This small molecule binds to this protein.
Small molecule (SMILES): CC(C)C[C@H](N)C(=O)O

Sequence of chain 2.A:
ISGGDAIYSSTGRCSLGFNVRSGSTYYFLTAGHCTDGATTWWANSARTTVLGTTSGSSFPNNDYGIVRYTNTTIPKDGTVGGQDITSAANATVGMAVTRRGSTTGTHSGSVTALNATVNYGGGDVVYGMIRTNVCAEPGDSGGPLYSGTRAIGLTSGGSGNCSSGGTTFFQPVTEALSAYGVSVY

Binding-site contacts:
Ligand atom OXT contacts residue SER141 of chain 2.A at 2.3 Å (h-bond).
Ligand atom N contacts residue GOL1 of chain 2.O at 2.4 Å (h-bond).
Ligand atom CD2 contacts residue THR155 of chain 2.A at 3.4 Å.
Ligand atom O contacts residue ASP140 of chain 2.A at 3.8 Å.
Ligand atom N contacts residue TYR1 of chain 2.I at 0.0 Å (h-bond).
Ligand atom CB contacts residue GLU137 of chain 2.A at 3.4 Å.
Ligand atom CG contacts residue SER141 of chain 2.A at 3.6 Å.
Ligand atom CD1 contacts residue ALA136 of chain 2.A at 4.1 Å (hydrophobic).
Ligand atom CA contacts residue GOL1 of chain 2.O at 3.6 Å.
Ligand atom CG contacts residue ALA136 of chain 2.A at 4.0 Å (hydrophobic).
Ligand atom CA contacts residue PRO138 of chain 2.A at 3.8 Å (hydrophobic).
Ligand atom CD1 contacts residue TYR1 of chain 2.I at 0.7 Å (hydrophobic).
Ligand atom O contacts residue TYR1 of chain 2.I at 0.0 Å (h-bond).
Ligand atom CA contacts residue TYR1 of chain 2.I at 0.1 Å (hydrophobic).
Ligand atom CD2 contacts residue GLY157 of chain 2.A at 3.3 Å.
Ligand atom CD2 contacts residue GOL1 of chain 2.O at 4.0 Å.
Ligand atom CG contacts residue GLY157 of chain 2.A at 4.0 Å.
Ligand atom N contacts residue SER156 of chain 2.A at 4.1 Å.
Ligand atom CG contacts residue TYR1 of chain 2.I at 1.0 Å (hydrophobic).
Ligand atom CD1 contacts residue GLY158 of chain 2.A at 3.8 Å.
Ligand atom CB contacts residue SER141 of chain 2.A at 3.1 Å.
Ligand atom CB contacts residue TYR1 of chain 2.I at 0.8 Å (hydrophobic).
Ligand atom OXT contacts residue HIS33 of chain 2.A at 2.7 Å (h-bond).
Ligand atom CG contacts residue GLU137 of chain 2.A at 3.9 Å.
Ligand atom OXT contacts residue GOL1 of chain 2.O at 4.2 Å.
Ligand atom C contacts residue TYR1 of chain 2.I at 0.0 Å (hydrophobic).
Ligand atom O contacts residue SER141 of chain 2.A at 2.5 Å (h-bond).
Ligand atom N contacts residue SER141 of chain 2.A at 3.0 Å (h-bond).
Ligand atom C contacts residue SER141 of chain 2.A at 1.6 Å.
Ligand atom C contacts residue HIS33 of chain 2.A at 3.7 Å.
Ligand atom CA contacts residue SER141 of chain 2.A at 2.4 Å.
Ligand atom OXT contacts residue TYR1 of chain 2.I at 0.0 Å (h-bond).
Ligand atom CD1 contacts residue GLY157 of chain 2.A at 3.7 Å.
Ligand atom CD2 contacts residue TYR1 of chain 2.I at 1.7 Å (hydrophobic).
Ligand atom CD2 contacts residue SER156 of chain 2.A at 3.4 Å.
Ligand atom O contacts residue GLY139 of chain 2.A at 2.8 Å (h-bond).
Ligand atom C contacts residue GLY139 of chain 2.A at 3.9 Å.
Ligand atom CD2 contacts residue SER141 of chain 2.A at 3.0 Å.
Ligand atom O contacts residue PRO138 of chain 2.A at 3.7 Å.
Ligand atom CB contacts residue PRO138 of chain 2.A at 3.6 Å (hydrophobic).